Sequence of chain 1.B:
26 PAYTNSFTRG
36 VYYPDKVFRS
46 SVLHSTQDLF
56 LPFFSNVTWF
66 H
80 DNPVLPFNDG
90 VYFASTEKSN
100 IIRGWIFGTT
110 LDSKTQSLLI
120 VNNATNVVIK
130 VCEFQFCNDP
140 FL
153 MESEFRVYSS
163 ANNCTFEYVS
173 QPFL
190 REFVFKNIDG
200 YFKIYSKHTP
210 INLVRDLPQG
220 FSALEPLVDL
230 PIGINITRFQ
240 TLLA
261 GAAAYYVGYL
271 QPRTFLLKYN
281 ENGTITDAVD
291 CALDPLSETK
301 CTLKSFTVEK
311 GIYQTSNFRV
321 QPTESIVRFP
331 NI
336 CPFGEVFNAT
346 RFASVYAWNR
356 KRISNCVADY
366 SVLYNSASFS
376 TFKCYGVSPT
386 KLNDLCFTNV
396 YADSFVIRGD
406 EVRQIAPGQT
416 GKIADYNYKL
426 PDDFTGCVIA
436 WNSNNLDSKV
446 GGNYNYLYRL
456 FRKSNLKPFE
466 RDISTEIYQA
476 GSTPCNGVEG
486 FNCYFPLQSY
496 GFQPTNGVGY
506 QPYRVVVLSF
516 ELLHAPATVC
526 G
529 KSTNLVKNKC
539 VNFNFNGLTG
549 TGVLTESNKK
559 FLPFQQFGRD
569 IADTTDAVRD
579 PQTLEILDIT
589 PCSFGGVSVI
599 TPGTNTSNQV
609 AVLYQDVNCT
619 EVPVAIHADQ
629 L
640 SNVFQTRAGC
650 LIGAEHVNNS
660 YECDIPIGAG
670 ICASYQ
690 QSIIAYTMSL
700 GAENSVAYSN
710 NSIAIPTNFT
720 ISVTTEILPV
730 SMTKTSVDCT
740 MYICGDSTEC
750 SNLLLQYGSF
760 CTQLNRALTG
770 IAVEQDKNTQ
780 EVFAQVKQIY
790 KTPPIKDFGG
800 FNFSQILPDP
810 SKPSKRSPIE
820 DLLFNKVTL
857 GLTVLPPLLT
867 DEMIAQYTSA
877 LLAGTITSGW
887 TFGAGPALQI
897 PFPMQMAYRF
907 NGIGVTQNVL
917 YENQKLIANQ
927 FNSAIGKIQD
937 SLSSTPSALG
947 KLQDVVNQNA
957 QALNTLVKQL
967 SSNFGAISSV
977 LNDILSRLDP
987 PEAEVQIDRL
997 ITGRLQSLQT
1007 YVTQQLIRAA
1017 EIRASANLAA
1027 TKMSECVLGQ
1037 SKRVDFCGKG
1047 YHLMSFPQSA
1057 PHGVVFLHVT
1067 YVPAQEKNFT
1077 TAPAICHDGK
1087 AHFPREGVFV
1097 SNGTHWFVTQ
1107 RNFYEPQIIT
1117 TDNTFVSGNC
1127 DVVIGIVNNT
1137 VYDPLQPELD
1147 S

The protein below binds the small molecule below.
Small molecule (SMILES): CC(=O)N[C@@H]1[C@@H](O)[C@H](O)[C@@H](CO)O[C@H]1O

Binding-site contacts:
Ligand atom C1 contacts residue ASN1074 of chain 1.B at 1.4 Å.
Ligand atom C7 contacts residue ASN1074 of chain 1.B at 3.5 Å.
Ligand atom C8 contacts residue ASN1074 of chain 1.B at 3.3 Å.
Ligand atom C2 contacts residue ASN1074 of chain 1.B at 2.5 Å.
Ligand atom C3 contacts residue ASN1074 of chain 1.B at 3.8 Å.
Ligand atom C5 contacts residue ASN1074 of chain 1.B at 3.6 Å.
Ligand atom O7 contacts residue ASN1074 of chain 1.B at 4.4 Å.
Ligand atom C4 contacts residue ASN1074 of chain 1.B at 4.2 Å.
Ligand atom O5 contacts residue ASN1074 of chain 1.B at 2.4 Å (h-bond).
Ligand atom N2 contacts residue ASN1074 of chain 1.B at 2.9 Å (h-bond).
Ligand atom O6 contacts residue ASN1074 of chain 1.B at 4.3 Å.